Binding-site contacts:
Ligand atom N contacts residue TYR7 of chain 1.A at 3.3 Å (h-bond).
Ligand atom CB contacts residue GLU63 of chain 1.A at 3.5 Å.
Ligand atom O contacts residue TYR159 of chain 1.A at 2.6 Å (h-bond).
Ligand atom OG contacts residue MET67 of chain 1.A at 3.4 Å.
Ligand atom CZ3 contacts residue TYR123 of chain 1.A at 3.5 Å (hydrophobic).
Ligand atom N contacts residue TYR99 of chain 1.A at 2.9 Å (h-bond).
Ligand atom O contacts residue LYS146 of chain 1.A at 2.8 Å (salt-bridge).
Ligand atom C contacts residue TYR84 of chain 1.A at 3.5 Å (hydrophobic).
Ligand atom CA contacts residue TYR7 of chain 1.A at 3.3 Å (hydrophobic).
Ligand atom NZ contacts residue TRP147 of chain 1.A at 3.2 Å.
Ligand atom O contacts residue ASN66 of chain 1.A at 2.8 Å (h-bond).
Ligand atom O contacts residue ASN77 of chain 1.A at 3.0 Å (h-bond).
Ligand atom CE contacts residue ASP114 of chain 1.A at 3.2 Å.
Ligand atom CA contacts residue TYR99 of chain 1.A at 3.5 Å (hydrophobic).
Ligand atom CH2 contacts residue TYR123 of chain 1.A at 3.5 Å (hydrophobic).
Ligand atom OXT contacts residue THR143 of chain 1.A at 2.6 Å (h-bond).
Ligand atom CD1 contacts residue ASN77 of chain 1.A at 3.3 Å.
Ligand atom O contacts residue TRP147 of chain 1.A at 2.9 Å (h-bond).
Ligand atom C contacts residue TYR7 of chain 1.A at 3.2 Å (hydrophobic).
Ligand atom CB contacts residue THR143 of chain 1.A at 3.5 Å.
Ligand atom N contacts residue TYR171 of chain 1.A at 2.8 Å (h-bond).
Ligand atom OG contacts residue ASN66 of chain 1.A at 2.8 Å (h-bond).
Ligand atom NZ contacts residue ASP114 of chain 1.A at 2.6 Å (salt-bridge).
Ligand atom N contacts residue ASN77 of chain 1.A at 2.9 Å (h-bond).
Ligand atom CD2 contacts residue TYR123 of chain 1.A at 3.6 Å (hydrophobic).
Ligand atom C contacts residue THR143 of chain 1.A at 3.5 Å.
Ligand atom CD1 contacts residue GLU63 of chain 1.A at 3.3 Å.
Ligand atom CE3 contacts residue TYR123 of chain 1.A at 3.4 Å (hydrophobic).
Ligand atom O contacts residue ILE80 of chain 1.A at 3.5 Å.
Ligand atom N contacts residue GLU63 of chain 1.A at 2.9 Å (salt-bridge).
Ligand atom N contacts residue TYR7 of chain 1.A at 2.9 Å (h-bond).
Ligand atom O contacts residue TYR84 of chain 1.A at 3.5 Å (h-bond).
Ligand atom O contacts residue TYR7 of chain 1.A at 3.5 Å.
Ligand atom C contacts residue ASN66 of chain 1.A at 3.5 Å.
Ligand atom OG contacts residue GLU63 of chain 1.A at 3.0 Å (salt-bridge).
Ligand atom CD2 contacts residue TRP167 of chain 1.A at 3.5 Å (hydrophobic).
Ligand atom CA contacts residue THR143 of chain 1.A at 3.6 Å.
Ligand atom CB contacts residue TYR99 of chain 1.A at 3.4 Å (hydrophobic).
Ligand atom OXT contacts residue TYR84 of chain 1.A at 2.8 Å (h-bond).
Ligand atom OXT contacts residue LYS146 of chain 1.A at 3.5 Å.

Sequence of chain 1.A:
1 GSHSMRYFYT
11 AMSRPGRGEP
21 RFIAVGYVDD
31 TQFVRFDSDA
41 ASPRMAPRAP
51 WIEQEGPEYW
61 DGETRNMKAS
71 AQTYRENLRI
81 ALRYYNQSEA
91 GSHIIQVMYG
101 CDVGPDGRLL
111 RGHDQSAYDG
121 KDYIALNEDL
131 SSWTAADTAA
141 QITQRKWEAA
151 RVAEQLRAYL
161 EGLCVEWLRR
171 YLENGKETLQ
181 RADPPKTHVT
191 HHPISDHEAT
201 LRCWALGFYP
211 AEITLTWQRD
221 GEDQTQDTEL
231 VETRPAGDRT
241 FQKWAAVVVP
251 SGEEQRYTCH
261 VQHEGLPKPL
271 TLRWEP

The protein below binds the small molecule below.
Small molecule (SMILES): CC(C)C[C@H](N)C(=O)N[C@@H](CO)C(=O)N[C@@H](CO)C(=O)N1CCC[C@H]1C(=O)N[C@H](C(=O)N[C@H](C(=O)N[C@@H](CCCCN)C(=O)N[C@@H](CO)C(=O)N[C@@H](CC1=CN=C2C=CC=CC12)C(=O)O)[C@@H](C)O)C(C)C